A small-molecule ligand and the protein it binds are described below.
Small molecule (SMILES): CC(=O)N[C@@H]1[C@@H](O)[C@H](O)[C@@H](CO)O[C@H]1O

Sequence of chain 2.A:
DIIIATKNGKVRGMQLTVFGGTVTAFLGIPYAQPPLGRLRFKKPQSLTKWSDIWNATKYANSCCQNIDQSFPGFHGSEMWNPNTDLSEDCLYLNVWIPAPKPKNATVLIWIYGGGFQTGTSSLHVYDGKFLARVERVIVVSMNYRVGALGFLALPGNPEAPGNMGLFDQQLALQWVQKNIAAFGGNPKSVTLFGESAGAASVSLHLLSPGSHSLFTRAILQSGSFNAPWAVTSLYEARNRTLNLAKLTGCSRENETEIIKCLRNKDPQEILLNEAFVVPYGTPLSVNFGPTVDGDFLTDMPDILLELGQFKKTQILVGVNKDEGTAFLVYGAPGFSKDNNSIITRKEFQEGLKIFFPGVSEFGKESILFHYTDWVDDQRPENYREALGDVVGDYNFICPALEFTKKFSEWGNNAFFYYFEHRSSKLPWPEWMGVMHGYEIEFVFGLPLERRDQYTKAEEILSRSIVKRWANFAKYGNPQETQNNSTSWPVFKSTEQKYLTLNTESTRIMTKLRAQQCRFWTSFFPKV

Binding-site contacts:
Ligand atom C1 contacts residue ASN57 of chain 2.A at 1.5 Å.
Ligand atom C4 contacts residue ASN57 of chain 2.A at 4.3 Å.
Ligand atom O5 contacts residue ARG14 of chain 2.A at 4.3 Å.
Ligand atom C3 contacts residue ASN57 of chain 2.A at 3.9 Å.
Ligand atom C8 contacts residue ASN57 of chain 2.A at 3.5 Å.
Ligand atom C5 contacts residue ARG14 of chain 2.A at 3.9 Å.
Ligand atom C1 contacts residue ARG14 of chain 2.A at 4.2 Å.
Ligand atom C2 contacts residue ASN57 of chain 2.A at 2.6 Å.
Ligand atom C5 contacts residue ASN57 of chain 2.A at 3.7 Å.
Ligand atom O7 contacts residue ASN57 of chain 2.A at 4.1 Å.
Ligand atom N2 contacts residue ASN57 of chain 2.A at 2.9 Å (h-bond).
Ligand atom C7 contacts residue ASN57 of chain 2.A at 3.3 Å.
Ligand atom O5 contacts residue ASN57 of chain 2.A at 2.4 Å (h-bond).
Ligand atom C6 contacts residue ARG14 of chain 2.A at 4.0 Å.